A small-molecule ligand and the protein it binds are described below.
Small molecule (SMILES): CC(=O)N[C@@H]1[C@@H](O)[C@H](O)[C@@H](CO)O[C@H]1O

Sequence of chain 1.A:
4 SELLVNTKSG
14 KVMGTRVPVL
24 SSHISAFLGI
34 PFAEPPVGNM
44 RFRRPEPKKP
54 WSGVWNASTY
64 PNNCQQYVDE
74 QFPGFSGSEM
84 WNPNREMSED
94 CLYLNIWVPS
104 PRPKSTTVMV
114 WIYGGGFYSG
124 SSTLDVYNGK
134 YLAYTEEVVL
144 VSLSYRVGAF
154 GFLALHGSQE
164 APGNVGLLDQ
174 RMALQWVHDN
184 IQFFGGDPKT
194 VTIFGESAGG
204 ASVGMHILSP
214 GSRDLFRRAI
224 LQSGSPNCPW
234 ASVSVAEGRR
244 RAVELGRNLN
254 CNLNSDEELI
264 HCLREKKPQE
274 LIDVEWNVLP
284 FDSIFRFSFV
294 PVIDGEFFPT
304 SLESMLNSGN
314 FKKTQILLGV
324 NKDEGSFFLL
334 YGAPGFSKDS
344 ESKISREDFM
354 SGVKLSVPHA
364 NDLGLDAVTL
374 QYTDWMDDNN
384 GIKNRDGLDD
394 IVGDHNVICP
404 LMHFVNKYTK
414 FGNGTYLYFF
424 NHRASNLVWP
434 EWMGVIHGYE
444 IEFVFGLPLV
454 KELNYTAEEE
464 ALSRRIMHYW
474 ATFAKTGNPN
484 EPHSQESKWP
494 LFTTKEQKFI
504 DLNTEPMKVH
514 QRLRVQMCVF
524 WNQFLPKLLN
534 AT

Binding-site contacts:
Ligand atom C1 contacts residue ASN59 of chain 1.A at 3.0 Å.
Ligand atom C8 contacts residue ASN59 of chain 1.A at 3.3 Å.
Ligand atom C2 contacts residue ASN59 of chain 1.A at 3.0 Å.
Ligand atom O7 contacts residue ASN59 of chain 1.A at 3.9 Å.
Ligand atom C7 contacts residue ASN59 of chain 1.A at 3.2 Å.
Ligand atom C2 contacts residue SER61 of chain 1.A at 4.5 Å.
Ligand atom O5 contacts residue SER61 of chain 1.A at 3.3 Å (h-bond).
Ligand atom C1 contacts residue SER61 of chain 1.A at 3.0 Å.
Ligand atom O5 contacts residue ASN59 of chain 1.A at 3.5 Å (h-bond).
Ligand atom C5 contacts residue SER61 of chain 1.A at 4.3 Å.
Ligand atom N2 contacts residue ASN59 of chain 1.A at 3.0 Å (h-bond).
Ligand atom C3 contacts residue ASN59 of chain 1.A at 4.5 Å.